Binding-site contacts:
Ligand atom O5' contacts residue DA4 of chain 56.D at 4.0 Å.
Ligand atom C4' contacts residue DA4 of chain 56.D at 4.3 Å.
Ligand atom OP2 contacts residue DA4 of chain 56.D at 3.6 Å.
Ligand atom C2' contacts residue DA4 of chain 56.D at 3.5 Å.
Ligand atom C5' contacts residue DA4 of chain 56.D at 4.0 Å.
Ligand atom O3' contacts residue DA4 of chain 56.D at 4.2 Å.
Ligand atom OP1 contacts residue DA4 of chain 56.D at 2.2 Å.
Ligand atom C3' contacts residue DA4 of chain 56.D at 3.3 Å.
Ligand atom P contacts residue DA4 of chain 56.D at 3.2 Å.

The protein below binds the small molecule below.
Small molecule (SMILES): Nc1ccn([C@H]2C[C@H](O)[C@@H](COP(=O)(O)O)O2)c(=O)n1